This small molecule binds to this protein.
Small molecule (SMILES): C[C@]12CCC(=O)C=C1CC[C@@H]1[C@@H]2CC[C@]2(C)C(=O)CC[C@@H]12

Sequence of chain 2.A:
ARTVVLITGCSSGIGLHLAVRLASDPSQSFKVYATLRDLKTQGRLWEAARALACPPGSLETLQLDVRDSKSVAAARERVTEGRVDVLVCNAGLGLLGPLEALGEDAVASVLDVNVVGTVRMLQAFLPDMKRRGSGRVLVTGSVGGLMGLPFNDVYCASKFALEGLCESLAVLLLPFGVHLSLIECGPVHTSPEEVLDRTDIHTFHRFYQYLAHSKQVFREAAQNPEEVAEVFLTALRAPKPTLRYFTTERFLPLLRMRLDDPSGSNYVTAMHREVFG

Binding-site contacts:
Ligand atom O2 contacts residue HIS221 of chain 2.A at 2.6 Å (h-bond).
Ligand atom C6 contacts residue VAL143 of chain 2.A at 3.2 Å (hydrophobic).
Ligand atom C12 contacts residue HIS221 of chain 2.A at 3.8 Å.
Ligand atom C7 contacts residue PRO187 of chain 2.A at 4.0 Å (hydrophobic).
Ligand atom C18 contacts residue VAL283 of chain 2.A at 4.0 Å (hydrophobic).
Ligand atom C19 contacts residue TYR218 of chain 2.A at 3.4 Å (hydrophobic).
Ligand atom C3 contacts residue PRO187 of chain 2.A at 3.8 Å (hydrophobic).
Ligand atom C19 contacts residue LEU149 of chain 2.A at 4.0 Å (hydrophobic).
Ligand atom C18 contacts residue MET279 of chain 2.A at 4.2 Å (hydrophobic).
Ligand atom C13 contacts residue HIS221 of chain 2.A at 4.3 Å.
Ligand atom O2 contacts residue VAL225 of chain 2.A at 4.2 Å.
Ligand atom O2 contacts residue VAL283 of chain 2.A at 4.2 Å.
Ligand atom C2 contacts residue SER222 of chain 2.A at 3.9 Å.
Ligand atom C16 contacts residue LEU262 of chain 2.A at 4.3 Å (hydrophobic).
Ligand atom C10 contacts residue SER222 of chain 2.A at 4.2 Å.
Ligand atom C17 contacts residue GLU282 of chain 2.A at 4.2 Å.
Ligand atom C7 contacts residue VAL143 of chain 2.A at 3.5 Å (hydrophobic).
Ligand atom C12 contacts residue VAL225 of chain 2.A at 4.3 Å (hydrophobic).
Ligand atom C15 contacts residue LEU149 of chain 2.A at 3.9 Å (hydrophobic).
Ligand atom C7 contacts residue PHE259 of chain 2.A at 3.9 Å (hydrophobic).
Ligand atom C16 contacts residue MET279 of chain 2.A at 4.1 Å (hydrophobic).
Ligand atom C16 contacts residue PHE259 of chain 2.A at 3.6 Å (hydrophobic).
Ligand atom C5 contacts residue PRO187 of chain 2.A at 4.3 Å (hydrophobic).
Ligand atom O2 contacts residue GLU282 of chain 2.A at 3.2 Å (salt-bridge).
Ligand atom C15 contacts residue PHE259 of chain 2.A at 3.5 Å (hydrophobic).
Ligand atom C4 contacts residue PRO187 of chain 2.A at 3.6 Å (hydrophobic).
Ligand atom C11 contacts residue SER222 of chain 2.A at 3.3 Å.
Ligand atom C12 contacts residue SER222 of chain 2.A at 4.1 Å.
Ligand atom C17 contacts residue HIS221 of chain 2.A at 3.6 Å.
Ligand atom O1 contacts residue PHE226 of chain 2.A at 3.9 Å.
Ligand atom O2 contacts residue MET279 of chain 2.A at 4.3 Å.
Ligand atom C3 contacts residue PHE226 of chain 2.A at 4.3 Å (hydrophobic).
Ligand atom C1 contacts residue SER222 of chain 2.A at 3.2 Å.
Ligand atom O1 contacts residue PRO187 of chain 2.A at 3.9 Å.
Ligand atom C8 contacts residue LEU149 of chain 2.A at 4.2 Å (hydrophobic).
Ligand atom C11 contacts residue TYR218 of chain 2.A at 4.0 Å (hydrophobic).
Ligand atom C14 contacts residue PHE259 of chain 2.A at 4.1 Å (hydrophobic).
Ligand atom C6 contacts residue PRO187 of chain 2.A at 4.1 Å (hydrophobic).
Ligand atom C18 contacts residue TYR218 of chain 2.A at 4.3 Å (hydrophobic).
Ligand atom C18 contacts residue LEU149 of chain 2.A at 3.8 Å (hydrophobic).